Binding-site contacts:
Ligand atom N2 contacts residue THR122 of chain 1.B at 4.4 Å.
Ligand atom C2 contacts residue ASN120 of chain 1.B at 2.5 Å.
Ligand atom N2 contacts residue ALA121 of chain 1.B at 4.5 Å.
Ligand atom C8 contacts residue ALA121 of chain 1.B at 3.9 Å (hydrophobic).
Ligand atom C4 contacts residue ASN120 of chain 1.B at 4.3 Å.
Ligand atom O5 contacts residue ASN120 of chain 1.B at 2.4 Å (h-bond).
Ligand atom C5 contacts residue ASN120 of chain 1.B at 3.7 Å.
Ligand atom C7 contacts residue THR122 of chain 1.B at 4.5 Å.
Ligand atom C7 contacts residue ALA121 of chain 1.B at 3.6 Å (hydrophobic).
Ligand atom O7 contacts residue ASN120 of chain 1.B at 4.4 Å.
Ligand atom N2 contacts residue ASN120 of chain 1.B at 2.9 Å (h-bond).
Ligand atom O7 contacts residue ALA121 of chain 1.B at 3.3 Å.
Ligand atom C7 contacts residue ASN120 of chain 1.B at 4.0 Å.
Ligand atom C1 contacts residue ASN120 of chain 1.B at 1.4 Å.
Ligand atom C3 contacts residue ASN120 of chain 1.B at 3.8 Å.
Ligand atom C8 contacts residue THR122 of chain 1.B at 3.6 Å.

The small molecule below binds the protein below.
Small molecule (SMILES): CC(=O)N[C@@H]1[C@@H](O)[C@H](O)[C@@H](CO)O[C@H]1O

Sequence of chain 1.B:
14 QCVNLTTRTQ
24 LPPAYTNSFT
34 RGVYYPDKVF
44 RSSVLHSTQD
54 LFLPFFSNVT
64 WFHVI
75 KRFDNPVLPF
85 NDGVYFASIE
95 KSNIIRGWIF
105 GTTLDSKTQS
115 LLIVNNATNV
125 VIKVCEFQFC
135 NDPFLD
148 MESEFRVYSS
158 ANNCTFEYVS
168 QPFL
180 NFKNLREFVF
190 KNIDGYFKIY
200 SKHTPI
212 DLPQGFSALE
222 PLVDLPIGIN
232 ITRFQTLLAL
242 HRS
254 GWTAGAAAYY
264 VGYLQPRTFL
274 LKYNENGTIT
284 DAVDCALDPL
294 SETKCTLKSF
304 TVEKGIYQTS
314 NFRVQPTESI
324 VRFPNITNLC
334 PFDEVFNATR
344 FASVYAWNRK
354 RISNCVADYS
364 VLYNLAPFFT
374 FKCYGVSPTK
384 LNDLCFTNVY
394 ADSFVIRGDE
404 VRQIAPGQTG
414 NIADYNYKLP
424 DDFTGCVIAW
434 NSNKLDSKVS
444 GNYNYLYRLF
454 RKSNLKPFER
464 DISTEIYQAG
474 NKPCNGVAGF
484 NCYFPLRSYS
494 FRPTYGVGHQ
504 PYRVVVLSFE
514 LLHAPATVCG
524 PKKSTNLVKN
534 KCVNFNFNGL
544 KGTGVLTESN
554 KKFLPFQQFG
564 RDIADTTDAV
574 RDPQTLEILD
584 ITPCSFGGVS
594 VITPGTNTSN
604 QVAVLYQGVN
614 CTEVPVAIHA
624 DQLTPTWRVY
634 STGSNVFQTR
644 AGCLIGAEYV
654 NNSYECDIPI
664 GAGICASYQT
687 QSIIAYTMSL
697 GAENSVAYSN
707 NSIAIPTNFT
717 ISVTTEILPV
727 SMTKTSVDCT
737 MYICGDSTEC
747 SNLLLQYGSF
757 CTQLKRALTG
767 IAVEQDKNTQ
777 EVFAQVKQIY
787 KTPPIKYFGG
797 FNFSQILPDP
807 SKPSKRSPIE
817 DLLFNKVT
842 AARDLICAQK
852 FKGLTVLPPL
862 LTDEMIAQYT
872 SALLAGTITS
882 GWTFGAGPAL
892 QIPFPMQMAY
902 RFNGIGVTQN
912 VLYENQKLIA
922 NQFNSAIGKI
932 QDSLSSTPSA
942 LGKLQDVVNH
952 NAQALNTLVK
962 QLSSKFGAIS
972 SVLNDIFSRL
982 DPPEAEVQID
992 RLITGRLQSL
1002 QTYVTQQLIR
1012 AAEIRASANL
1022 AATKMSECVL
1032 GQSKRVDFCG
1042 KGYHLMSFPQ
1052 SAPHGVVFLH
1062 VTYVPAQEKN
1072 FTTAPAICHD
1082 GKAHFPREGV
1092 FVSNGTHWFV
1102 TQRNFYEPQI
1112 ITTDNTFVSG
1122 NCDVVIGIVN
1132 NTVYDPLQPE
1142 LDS